This protein binds this small molecule.
Small molecule (SMILES): CC(=O)N[C@@H]1[C@@H](O)[C@H](O)[C@@H](CO)O[C@H]1O

Sequence of chain 1.A:
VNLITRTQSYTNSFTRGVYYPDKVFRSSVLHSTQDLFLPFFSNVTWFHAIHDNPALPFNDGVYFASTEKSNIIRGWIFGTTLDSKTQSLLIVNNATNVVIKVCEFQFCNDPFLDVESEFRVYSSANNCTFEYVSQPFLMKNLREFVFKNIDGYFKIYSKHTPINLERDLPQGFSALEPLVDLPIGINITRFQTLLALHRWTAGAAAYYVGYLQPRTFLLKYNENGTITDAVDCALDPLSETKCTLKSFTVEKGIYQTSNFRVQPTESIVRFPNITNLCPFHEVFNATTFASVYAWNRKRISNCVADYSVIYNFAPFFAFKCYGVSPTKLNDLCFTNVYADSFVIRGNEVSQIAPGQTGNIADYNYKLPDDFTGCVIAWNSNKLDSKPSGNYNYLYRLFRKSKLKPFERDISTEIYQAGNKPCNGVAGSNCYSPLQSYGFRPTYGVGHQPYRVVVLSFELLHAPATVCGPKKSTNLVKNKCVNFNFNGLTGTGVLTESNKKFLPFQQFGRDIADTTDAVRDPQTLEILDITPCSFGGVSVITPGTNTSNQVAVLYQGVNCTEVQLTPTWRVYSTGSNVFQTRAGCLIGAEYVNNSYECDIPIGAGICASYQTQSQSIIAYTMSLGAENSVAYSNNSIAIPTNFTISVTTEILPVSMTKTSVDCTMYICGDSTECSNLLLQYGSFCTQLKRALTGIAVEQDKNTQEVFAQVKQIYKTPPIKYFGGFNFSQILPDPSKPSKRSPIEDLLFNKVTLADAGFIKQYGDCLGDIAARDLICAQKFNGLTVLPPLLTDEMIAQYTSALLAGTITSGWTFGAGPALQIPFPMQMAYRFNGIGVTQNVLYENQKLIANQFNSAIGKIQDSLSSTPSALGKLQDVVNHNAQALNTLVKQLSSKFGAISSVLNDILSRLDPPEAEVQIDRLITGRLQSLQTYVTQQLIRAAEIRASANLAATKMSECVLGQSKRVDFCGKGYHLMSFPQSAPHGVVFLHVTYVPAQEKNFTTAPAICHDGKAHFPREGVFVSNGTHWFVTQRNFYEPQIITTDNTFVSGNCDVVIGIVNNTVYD

Binding-site contacts:
Ligand atom C7 contacts residue ASN57 of chain 1.A at 3.6 Å.
Ligand atom C5 contacts residue ASN57 of chain 1.A at 3.7 Å.
Ligand atom C1 contacts residue TYR24 of chain 1.A at 4.0 Å (hydrophobic).
Ligand atom C8 contacts residue THR25 of chain 1.A at 4.3 Å.
Ligand atom O5 contacts residue ASN57 of chain 1.A at 2.4 Å (h-bond).
Ligand atom O7 contacts residue ASN26 of chain 1.A at 3.6 Å.
Ligand atom C7 contacts residue THR25 of chain 1.A at 4.2 Å.
Ligand atom C3 contacts residue ASN57 of chain 1.A at 3.8 Å.
Ligand atom N2 contacts residue ASN57 of chain 1.A at 3.0 Å (h-bond).
Ligand atom C1 contacts residue ASN57 of chain 1.A at 1.4 Å.
Ligand atom C2 contacts residue ASN57 of chain 1.A at 2.5 Å.
Ligand atom O6 contacts residue TYR24 of chain 1.A at 3.8 Å.
Ligand atom O5 contacts residue TYR24 of chain 1.A at 3.9 Å.
Ligand atom O7 contacts residue THR25 of chain 1.A at 3.9 Å.
Ligand atom C8 contacts residue TYR24 of chain 1.A at 4.3 Å (hydrophobic).
Ligand atom C4 contacts residue ASN57 of chain 1.A at 4.2 Å.
Ligand atom C8 contacts residue ASN57 of chain 1.A at 3.9 Å.